The protein below binds the small molecule below.
Small molecule (SMILES): CC(=O)N[C@@H]1[C@@H](O)[C@H](O)[C@@H](CO)O[C@H]1O

Binding-site contacts:
Ligand atom C7 contacts residue ASN373 of chain 1.D at 3.2 Å.
Ligand atom O7 contacts residue ASN373 of chain 1.D at 3.6 Å (h-bond).
Ligand atom C8 contacts residue LEU345 of chain 1.D at 3.5 Å (hydrophobic).
Ligand atom C3 contacts residue ASN373 of chain 1.D at 3.6 Å.
Ligand atom C1 contacts residue ASN373 of chain 1.D at 1.4 Å.
Ligand atom O5 contacts residue ARG348 of chain 1.D at 3.2 Å (salt-bridge).
Ligand atom C6 contacts residue ARG348 of chain 1.D at 4.0 Å.
Ligand atom C5 contacts residue ARG348 of chain 1.D at 4.2 Å.
Ligand atom O7 contacts residue SER346 of chain 1.D at 3.2 Å (h-bond).
Ligand atom C1 contacts residue ARG348 of chain 1.D at 4.0 Å.
Ligand atom C2 contacts residue ASN373 of chain 1.D at 2.2 Å.
Ligand atom C4 contacts residue ASN373 of chain 1.D at 4.1 Å.
Ligand atom C8 contacts residue ASN373 of chain 1.D at 4.2 Å.
Ligand atom O6 contacts residue ARG348 of chain 1.D at 3.5 Å (salt-bridge).
Ligand atom O5 contacts residue ASN373 of chain 1.D at 2.4 Å (h-bond).
Ligand atom N2 contacts residue ASN373 of chain 1.D at 2.7 Å (h-bond).
Ligand atom C7 contacts residue LEU345 of chain 1.D at 4.2 Å (hydrophobic).
Ligand atom C7 contacts residue SER346 of chain 1.D at 4.1 Å.
Ligand atom O7 contacts residue LEU345 of chain 1.D at 4.3 Å.
Ligand atom C8 contacts residue SER346 of chain 1.D at 4.3 Å.
Ligand atom C5 contacts residue ASN373 of chain 1.D at 3.7 Å.

Sequence of chain 1.D:
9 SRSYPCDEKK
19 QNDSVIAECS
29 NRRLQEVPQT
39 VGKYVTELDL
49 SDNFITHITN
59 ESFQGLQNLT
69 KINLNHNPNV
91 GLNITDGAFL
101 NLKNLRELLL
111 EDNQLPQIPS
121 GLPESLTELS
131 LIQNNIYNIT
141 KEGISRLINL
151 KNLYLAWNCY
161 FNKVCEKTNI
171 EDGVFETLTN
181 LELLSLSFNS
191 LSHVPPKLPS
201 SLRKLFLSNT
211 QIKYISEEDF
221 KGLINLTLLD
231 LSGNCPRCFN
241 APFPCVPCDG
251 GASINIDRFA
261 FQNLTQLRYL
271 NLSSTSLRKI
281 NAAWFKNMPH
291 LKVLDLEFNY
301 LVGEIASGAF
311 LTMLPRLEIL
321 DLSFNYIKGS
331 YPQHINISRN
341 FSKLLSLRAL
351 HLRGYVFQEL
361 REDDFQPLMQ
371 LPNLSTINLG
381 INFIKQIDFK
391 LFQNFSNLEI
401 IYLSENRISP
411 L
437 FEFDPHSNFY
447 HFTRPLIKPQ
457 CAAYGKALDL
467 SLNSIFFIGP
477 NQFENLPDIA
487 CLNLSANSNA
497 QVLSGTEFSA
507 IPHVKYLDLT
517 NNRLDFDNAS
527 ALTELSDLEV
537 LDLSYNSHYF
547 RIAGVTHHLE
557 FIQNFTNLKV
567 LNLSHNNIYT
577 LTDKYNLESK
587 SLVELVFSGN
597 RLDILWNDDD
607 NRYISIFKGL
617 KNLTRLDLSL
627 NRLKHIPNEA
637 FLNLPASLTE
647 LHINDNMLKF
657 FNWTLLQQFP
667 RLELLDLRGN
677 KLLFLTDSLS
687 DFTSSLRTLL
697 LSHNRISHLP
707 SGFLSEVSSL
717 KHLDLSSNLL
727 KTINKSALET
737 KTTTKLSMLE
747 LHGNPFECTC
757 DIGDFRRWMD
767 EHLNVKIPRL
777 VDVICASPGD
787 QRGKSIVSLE